Binding-site contacts:
Ligand atom C4 contacts residue ARG226 of chain 1.C at 4.4 Å.
Ligand atom C2 contacts residue ARG226 of chain 1.C at 4.5 Å.
Ligand atom C4 contacts residue ASN199 of chain 1.C at 4.2 Å.
Ligand atom C5 contacts residue ASN199 of chain 1.C at 3.7 Å.
Ligand atom C1 contacts residue ASN199 of chain 1.C at 1.4 Å.
Ligand atom O6 contacts residue THR201 of chain 1.C at 4.0 Å.
Ligand atom O5 contacts residue ARG226 of chain 1.C at 3.1 Å (salt-bridge).
Ligand atom N2 contacts residue ASN199 of chain 1.C at 2.9 Å (h-bond).
Ligand atom C3 contacts residue ASN199 of chain 1.C at 3.8 Å.
Ligand atom O6 contacts residue ARG226 of chain 1.C at 3.5 Å (salt-bridge).
Ligand atom C6 contacts residue THR201 of chain 1.C at 4.4 Å.
Ligand atom C6 contacts residue ARG226 of chain 1.C at 3.9 Å.
Ligand atom C1 contacts residue ARG226 of chain 1.C at 3.2 Å.
Ligand atom C2 contacts residue ASN199 of chain 1.C at 2.5 Å.
Ligand atom O5 contacts residue ASN199 of chain 1.C at 2.4 Å (h-bond).
Ligand atom C7 contacts residue ASN199 of chain 1.C at 3.1 Å.
Ligand atom C8 contacts residue ASN199 of chain 1.C at 4.3 Å.
Ligand atom C8 contacts residue VAL195 of chain 1.C at 3.9 Å (hydrophobic).
Ligand atom C5 contacts residue ARG226 of chain 1.C at 3.2 Å.
Ligand atom O7 contacts residue ASN199 of chain 1.C at 3.0 Å (h-bond).
Ligand atom C7 contacts residue VAL195 of chain 1.C at 4.5 Å (hydrophobic).

A small-molecule ligand and the protein it binds are described below.
Small molecule (SMILES): CC(=O)N[C@@H]1[C@@H](O)[C@H](O)[C@@H](CO)O[C@H]1O

Sequence of chain 1.C:
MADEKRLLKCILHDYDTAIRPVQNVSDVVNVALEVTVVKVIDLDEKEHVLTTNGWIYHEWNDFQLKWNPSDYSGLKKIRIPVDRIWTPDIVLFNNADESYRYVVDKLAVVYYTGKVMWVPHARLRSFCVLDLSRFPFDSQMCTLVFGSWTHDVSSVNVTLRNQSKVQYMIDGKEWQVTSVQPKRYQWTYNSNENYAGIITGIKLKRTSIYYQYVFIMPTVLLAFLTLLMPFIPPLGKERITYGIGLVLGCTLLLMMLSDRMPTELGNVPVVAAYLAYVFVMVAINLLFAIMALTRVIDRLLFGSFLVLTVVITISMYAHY